Sequence of chain 1.W:
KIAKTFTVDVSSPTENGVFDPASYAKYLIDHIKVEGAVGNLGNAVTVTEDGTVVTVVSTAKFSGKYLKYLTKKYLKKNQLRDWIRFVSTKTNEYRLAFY

Binding-site contacts:
Ligand atom O53 contacts residue LYS65 of chain 1.W at 3.9 Å.
Ligand atom O31 contacts residue SER63 of chain 1.W at 4.4 Å.
Ligand atom N12 contacts residue ARG63 of chain 1.T at 3.1 Å (salt-bridge).
Ligand atom C51 contacts residue LYS65 of chain 1.W at 4.0 Å.
Ligand atom C21 contacts residue LYS65 of chain 1.W at 4.4 Å.
Ligand atom O51 contacts residue LYS65 of chain 1.W at 3.6 Å.
Ligand atom O62 contacts residue ARG63 of chain 1.T at 3.0 Å (salt-bridge).
Ligand atom O41 contacts residue LYS65 of chain 1.W at 4.4 Å.
Ligand atom C41 contacts residue LYS65 of chain 1.W at 3.9 Å.
Ligand atom O41 contacts residue SER63 of chain 1.W at 2.8 Å (h-bond).
Ligand atom C53 contacts residue LYS65 of chain 1.W at 4.3 Å.
Ligand atom C61 contacts residue LYS65 of chain 1.W at 3.8 Å.
Ligand atom C12 contacts residue ARG63 of chain 1.T at 4.1 Å.
Ligand atom C62 contacts residue ARG63 of chain 1.T at 4.2 Å.
Ligand atom C11 contacts residue LYS65 of chain 1.W at 4.4 Å.
Ligand atom C41 contacts residue SER63 of chain 1.W at 4.1 Å.

A small-molecule ligand and the protein it binds are described below.
Small molecule (SMILES): NC[C@@H]1O[C@H](O[C@H]2[C@@H](O)[C@H](O[C@@H]3[C@@H](O)[C@H](N)C[C@H](N)[C@H]3O[C@H]3O[C@H](CO)[C@@H](O)[C@H](O)[C@H]3N)O[C@@H]2CO)[C@H](N)[C@@H](O)[C@@H]1O

Sequence of chain 1.T:
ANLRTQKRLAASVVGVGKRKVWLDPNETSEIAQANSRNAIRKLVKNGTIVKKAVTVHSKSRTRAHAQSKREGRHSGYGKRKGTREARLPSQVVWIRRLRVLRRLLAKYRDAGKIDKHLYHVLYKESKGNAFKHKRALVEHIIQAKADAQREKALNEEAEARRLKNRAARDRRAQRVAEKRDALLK